This small molecule binds to this protein.
Small molecule (SMILES): OCc1ccc(-c2cncnc2)cc1

Sequence of chain 1.A:
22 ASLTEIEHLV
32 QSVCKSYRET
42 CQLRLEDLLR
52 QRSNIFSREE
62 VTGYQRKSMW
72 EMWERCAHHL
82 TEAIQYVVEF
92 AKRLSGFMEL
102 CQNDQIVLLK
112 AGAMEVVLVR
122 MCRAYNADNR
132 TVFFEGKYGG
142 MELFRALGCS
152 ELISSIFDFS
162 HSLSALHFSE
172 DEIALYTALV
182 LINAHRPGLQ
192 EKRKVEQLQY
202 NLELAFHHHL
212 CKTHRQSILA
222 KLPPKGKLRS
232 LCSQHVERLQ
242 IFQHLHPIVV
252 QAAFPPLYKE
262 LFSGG

Binding-site contacts:
Ligand atom C8 contacts residue LEU81 of chain 1.A at 4.0 Å (hydrophobic).
Ligand atom C11 contacts residue ILE157 of chain 1.A at 3.8 Å (hydrophobic).
Ligand atom C3 contacts residue LEU81 of chain 1.A at 4.0 Å (hydrophobic).
Ligand atom C2 contacts residue MET122 of chain 1.A at 3.8 Å (hydrophobic).
Ligand atom N12 contacts residue YTZ1 of chain 1.E at 3.2 Å.
Ligand atom C2 contacts residue VAL118 of chain 1.A at 3.8 Å (hydrophobic).
Ligand atom C5 contacts residue VAL118 of chain 1.A at 4.1 Å (hydrophobic).
Ligand atom C6 contacts residue I6G1 of chain 1.C at 3.6 Å.
Ligand atom C4 contacts residue ILE157 of chain 1.A at 4.3 Å (hydrophobic).
Ligand atom C9 contacts residue VAL118 of chain 1.A at 4.0 Å (hydrophobic).
Ligand atom N12 contacts residue MET122 of chain 1.A at 3.9 Å.
Ligand atom C6 contacts residue LEU81 of chain 1.A at 4.0 Å (hydrophobic).
Ligand atom O14 contacts residue I6G1 of chain 1.C at 3.5 Å.
Ligand atom O14 contacts residue ILE157 of chain 1.A at 4.2 Å.
Ligand atom C6 contacts residue ALA84 of chain 1.A at 4.1 Å (hydrophobic).
Ligand atom C6 contacts residue HIS80 of chain 1.A at 3.9 Å.
Ligand atom C5 contacts residue MET122 of chain 1.A at 4.0 Å (hydrophobic).
Ligand atom C3 contacts residue I6G1 of chain 1.C at 3.6 Å.
Ligand atom C8 contacts residue VAL118 of chain 1.A at 4.1 Å (hydrophobic).
Ligand atom C1 contacts residue I6G1 of chain 1.C at 3.4 Å.
Ligand atom C5 contacts residue I6G1 of chain 1.C at 3.5 Å.
Ligand atom C10 contacts residue MET115 of chain 1.A at 4.0 Å (hydrophobic).
Ligand atom C11 contacts residue I6G1 of chain 1.C at 4.3 Å.
Ligand atom C10 contacts residue I6G1 of chain 1.C at 4.1 Å.
Ligand atom C4 contacts residue MET115 of chain 1.A at 4.0 Å (hydrophobic).
Ligand atom C11 contacts residue MET115 of chain 1.A at 3.7 Å (hydrophobic).
Ligand atom C2 contacts residue LEU81 of chain 1.A at 4.3 Å (hydrophobic).
Ligand atom C8 contacts residue I6G1 of chain 1.C at 3.8 Å.
Ligand atom C5 contacts residue YTZ1 of chain 1.E at 3.9 Å.
Ligand atom C1 contacts residue LEU81 of chain 1.A at 3.9 Å (hydrophobic).
Ligand atom C9 contacts residue I6G1 of chain 1.C at 3.8 Å.
Ligand atom C7 contacts residue I6G1 of chain 1.C at 3.6 Å.
Ligand atom N13 contacts residue HIS80 of chain 1.A at 3.8 Å.
Ligand atom C4 contacts residue MET122 of chain 1.A at 4.3 Å (hydrophobic).
Ligand atom N13 contacts residue I6G1 of chain 1.C at 3.7 Å.
Ligand atom N13 contacts residue ALA84 of chain 1.A at 3.7 Å.
Ligand atom N12 contacts residue I6G1 of chain 1.C at 3.3 Å.
Ligand atom C7 contacts residue ALA84 of chain 1.A at 4.3 Å (hydrophobic).
Ligand atom C4 contacts residue LEU119 of chain 1.A at 4.2 Å (hydrophobic).
Ligand atom C7 contacts residue YTZ1 of chain 1.E at 3.6 Å.